Binding-site contacts:
Ligand atom C7 contacts residue SER390 of chain 2.E at 4.2 Å.
Ligand atom C7 contacts residue TYR41 of chain 2.E at 3.5 Å (hydrophobic).
Ligand atom O5 contacts residue ASP338 of chain 2.E at 4.2 Å.
Ligand atom C5 contacts residue TYR41 of chain 2.E at 3.4 Å (hydrophobic).
Ligand atom C4 contacts residue ASN388 of chain 2.E at 4.2 Å.
Ligand atom O6 contacts residue HIS339 of chain 2.E at 3.9 Å.
Ligand atom C8 contacts residue GLU61 of chain 2.E at 3.3 Å.
Ligand atom C6 contacts residue TYR41 of chain 2.E at 3.6 Å (hydrophobic).
Ligand atom O6 contacts residue TYR41 of chain 2.E at 3.6 Å.
Ligand atom N2 contacts residue TYR41 of chain 2.E at 4.3 Å.
Ligand atom C3 contacts residue TYR41 of chain 2.E at 4.2 Å (hydrophobic).
Ligand atom C1 contacts residue ASN388 of chain 2.E at 1.4 Å.
Ligand atom O7 contacts residue TYR41 of chain 2.E at 3.3 Å (h-bond).
Ligand atom C2 contacts residue ASN388 of chain 2.E at 2.5 Å.
Ligand atom O6 contacts residue TYR386 of chain 2.E at 4.0 Å.
Ligand atom C5 contacts residue ASN388 of chain 2.E at 3.6 Å.
Ligand atom C7 contacts residue ASN388 of chain 2.E at 3.6 Å.
Ligand atom C6 contacts residue ARG358 of chain 2.E at 4.4 Å.
Ligand atom C7 contacts residue GLN39 of chain 2.E at 4.1 Å.
Ligand atom O7 contacts residue GLN39 of chain 2.E at 2.9 Å (h-bond).
Ligand atom C8 contacts residue SER390 of chain 2.E at 3.3 Å.
Ligand atom O4 contacts residue TYR41 of chain 2.E at 3.5 Å (h-bond).
Ligand atom O5 contacts residue TYR41 of chain 2.E at 4.4 Å.
Ligand atom O7 contacts residue ASN388 of chain 2.E at 3.9 Å.
Ligand atom C1 contacts residue ASP338 of chain 2.E at 4.3 Å.
Ligand atom N2 contacts residue ASN388 of chain 2.E at 2.9 Å (h-bond).
Ligand atom C3 contacts residue ASN388 of chain 2.E at 3.8 Å.
Ligand atom C8 contacts residue TYR41 of chain 2.E at 3.6 Å (hydrophobic).
Ligand atom O5 contacts residue ASN388 of chain 2.E at 2.3 Å (h-bond).
Ligand atom C1 contacts residue ARG358 of chain 2.E at 3.7 Å.
Ligand atom O5 contacts residue ARG358 of chain 2.E at 3.4 Å (salt-bridge).
Ligand atom C6 contacts residue ASP338 of chain 2.E at 3.3 Å.
Ligand atom O6 contacts residue ARG358 of chain 2.E at 3.3 Å.
Ligand atom C5 contacts residue ASP338 of chain 2.E at 3.5 Å.
Ligand atom C3 contacts residue ASP338 of chain 2.E at 4.5 Å.
Ligand atom O4 contacts residue ASP338 of chain 2.E at 4.2 Å.
Ligand atom O6 contacts residue ASP338 of chain 2.E at 2.9 Å (salt-bridge).
Ligand atom C4 contacts residue TYR41 of chain 2.E at 3.9 Å (hydrophobic).
Ligand atom C4 contacts residue ASP338 of chain 2.E at 4.3 Å.
Ligand atom C2 contacts residue ARG358 of chain 2.E at 4.3 Å.

This small molecule binds to this protein.
Small molecule (SMILES): CC(=O)N[C@H]1[C@H](O[C@H]2[C@H](O)[C@@H](NC(C)=O)CO[C@@H]2CO)O[C@H](CO)[C@@H](O[C@@H]2O[C@H](CO[C@H]3O[C@H](CO)[C@@H](O)[C@H](O)[C@@H]3O)[C@@H](O)[C@H](O[C@H]3O[C@H](CO)[C@@H](O)[C@H](O)[C@@H]3O)[C@@H]2O)[C@@H]1O

Sequence of chain 2.E:
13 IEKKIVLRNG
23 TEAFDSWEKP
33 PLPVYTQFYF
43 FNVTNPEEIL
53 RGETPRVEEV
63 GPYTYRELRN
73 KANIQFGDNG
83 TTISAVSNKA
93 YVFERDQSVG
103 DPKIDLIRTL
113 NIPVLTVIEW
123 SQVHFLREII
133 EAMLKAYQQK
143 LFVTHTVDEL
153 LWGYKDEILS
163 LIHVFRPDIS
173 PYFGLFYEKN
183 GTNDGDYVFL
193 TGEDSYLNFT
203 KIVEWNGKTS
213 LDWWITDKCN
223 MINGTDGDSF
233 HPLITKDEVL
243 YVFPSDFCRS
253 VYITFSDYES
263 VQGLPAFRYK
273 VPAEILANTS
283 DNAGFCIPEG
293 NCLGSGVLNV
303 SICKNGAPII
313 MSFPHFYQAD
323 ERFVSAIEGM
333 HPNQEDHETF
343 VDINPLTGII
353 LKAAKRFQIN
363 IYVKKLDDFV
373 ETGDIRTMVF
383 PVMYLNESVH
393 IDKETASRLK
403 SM